Sequence of chain 1.D:
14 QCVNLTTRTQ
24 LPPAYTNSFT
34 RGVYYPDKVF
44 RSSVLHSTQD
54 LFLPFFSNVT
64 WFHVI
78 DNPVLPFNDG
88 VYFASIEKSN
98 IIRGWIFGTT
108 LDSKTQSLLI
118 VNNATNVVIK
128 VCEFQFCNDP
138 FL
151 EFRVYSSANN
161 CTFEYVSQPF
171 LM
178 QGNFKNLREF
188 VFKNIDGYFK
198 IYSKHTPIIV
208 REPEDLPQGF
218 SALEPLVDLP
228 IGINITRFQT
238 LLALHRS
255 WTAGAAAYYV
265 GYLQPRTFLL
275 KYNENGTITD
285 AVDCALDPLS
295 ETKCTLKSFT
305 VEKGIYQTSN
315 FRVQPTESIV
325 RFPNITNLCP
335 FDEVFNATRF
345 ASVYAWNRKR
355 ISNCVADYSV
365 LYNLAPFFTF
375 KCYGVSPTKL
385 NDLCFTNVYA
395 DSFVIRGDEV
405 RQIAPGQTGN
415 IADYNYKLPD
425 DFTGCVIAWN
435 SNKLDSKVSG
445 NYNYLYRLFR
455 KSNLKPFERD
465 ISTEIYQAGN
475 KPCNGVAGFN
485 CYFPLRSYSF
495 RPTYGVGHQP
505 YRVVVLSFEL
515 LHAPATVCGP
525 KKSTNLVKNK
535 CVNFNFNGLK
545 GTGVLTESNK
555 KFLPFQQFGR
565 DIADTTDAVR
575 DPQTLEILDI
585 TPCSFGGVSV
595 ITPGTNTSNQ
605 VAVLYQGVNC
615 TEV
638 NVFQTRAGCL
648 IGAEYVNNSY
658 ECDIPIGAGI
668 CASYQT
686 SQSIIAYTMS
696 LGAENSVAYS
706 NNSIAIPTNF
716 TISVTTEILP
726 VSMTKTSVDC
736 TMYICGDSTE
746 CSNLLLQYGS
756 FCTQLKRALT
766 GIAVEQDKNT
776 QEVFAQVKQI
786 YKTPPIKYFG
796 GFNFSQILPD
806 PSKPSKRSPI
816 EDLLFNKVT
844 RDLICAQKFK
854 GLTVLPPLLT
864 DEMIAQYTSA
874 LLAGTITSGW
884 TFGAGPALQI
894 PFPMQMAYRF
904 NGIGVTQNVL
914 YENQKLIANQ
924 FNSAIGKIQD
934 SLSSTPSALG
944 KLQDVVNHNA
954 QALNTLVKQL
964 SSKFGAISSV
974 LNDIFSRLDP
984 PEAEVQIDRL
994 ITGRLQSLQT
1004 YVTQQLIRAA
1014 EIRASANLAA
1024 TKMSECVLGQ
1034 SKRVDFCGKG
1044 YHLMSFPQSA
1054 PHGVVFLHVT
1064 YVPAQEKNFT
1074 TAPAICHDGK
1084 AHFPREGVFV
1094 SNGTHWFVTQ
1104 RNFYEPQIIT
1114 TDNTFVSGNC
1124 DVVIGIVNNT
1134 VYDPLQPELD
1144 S

Binding-site contacts:
Ligand atom N2 contacts residue ASN120 of chain 1.D at 2.9 Å (h-bond).
Ligand atom O5 contacts residue VAL125 of chain 1.D at 4.3 Å.
Ligand atom C6 contacts residue VAL125 of chain 1.D at 3.8 Å (hydrophobic).
Ligand atom C2 contacts residue ASN123 of chain 1.D at 3.7 Å.
Ligand atom C4 contacts residue ASN123 of chain 1.D at 4.0 Å.
Ligand atom O6 contacts residue PHE152 of chain 1.D at 4.3 Å.
Ligand atom C3 contacts residue ASN123 of chain 1.D at 3.4 Å.
Ligand atom C8 contacts residue THR122 of chain 1.D at 3.8 Å.
Ligand atom C5 contacts residue VAL125 of chain 1.D at 4.2 Å (hydrophobic).
Ligand atom O4 contacts residue ASN123 of chain 1.D at 4.4 Å.
Ligand atom C8 contacts residue ALA121 of chain 1.D at 3.9 Å (hydrophobic).
Ligand atom C1 contacts residue ASN123 of chain 1.D at 3.2 Å.
Ligand atom O5 contacts residue ASN120 of chain 1.D at 2.4 Å (h-bond).
Ligand atom C7 contacts residue THR122 of chain 1.D at 4.0 Å.
Ligand atom C3 contacts residue ASN120 of chain 1.D at 3.8 Å.
Ligand atom C3 contacts residue THR122 of chain 1.D at 4.3 Å.
Ligand atom C2 contacts residue THR122 of chain 1.D at 4.3 Å.
Ligand atom C8 contacts residue ASN120 of chain 1.D at 3.9 Å.
Ligand atom C7 contacts residue ASN120 of chain 1.D at 3.2 Å.
Ligand atom C6 contacts residue ASN123 of chain 1.D at 4.5 Å.
Ligand atom C1 contacts residue ASN120 of chain 1.D at 1.4 Å.
Ligand atom O5 contacts residue ASN123 of chain 1.D at 3.8 Å.
Ligand atom C2 contacts residue ASN120 of chain 1.D at 2.5 Å.
Ligand atom C5 contacts residue ASN120 of chain 1.D at 3.7 Å.
Ligand atom C4 contacts residue ASN120 of chain 1.D at 4.2 Å.
Ligand atom N2 contacts residue ASN123 of chain 1.D at 4.0 Å.
Ligand atom N2 contacts residue THR122 of chain 1.D at 3.3 Å.
Ligand atom C5 contacts residue ASN123 of chain 1.D at 3.5 Å.
Ligand atom O7 contacts residue ASN120 of chain 1.D at 3.7 Å.

A small-molecule ligand and the protein it binds are described below.
Small molecule (SMILES): CC(=O)N[C@@H]1[C@@H](O)[C@H](O)[C@@H](CO)O[C@H]1O